Sequence of chain 2.B:
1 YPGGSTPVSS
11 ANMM

Sequence of chain 2.A:
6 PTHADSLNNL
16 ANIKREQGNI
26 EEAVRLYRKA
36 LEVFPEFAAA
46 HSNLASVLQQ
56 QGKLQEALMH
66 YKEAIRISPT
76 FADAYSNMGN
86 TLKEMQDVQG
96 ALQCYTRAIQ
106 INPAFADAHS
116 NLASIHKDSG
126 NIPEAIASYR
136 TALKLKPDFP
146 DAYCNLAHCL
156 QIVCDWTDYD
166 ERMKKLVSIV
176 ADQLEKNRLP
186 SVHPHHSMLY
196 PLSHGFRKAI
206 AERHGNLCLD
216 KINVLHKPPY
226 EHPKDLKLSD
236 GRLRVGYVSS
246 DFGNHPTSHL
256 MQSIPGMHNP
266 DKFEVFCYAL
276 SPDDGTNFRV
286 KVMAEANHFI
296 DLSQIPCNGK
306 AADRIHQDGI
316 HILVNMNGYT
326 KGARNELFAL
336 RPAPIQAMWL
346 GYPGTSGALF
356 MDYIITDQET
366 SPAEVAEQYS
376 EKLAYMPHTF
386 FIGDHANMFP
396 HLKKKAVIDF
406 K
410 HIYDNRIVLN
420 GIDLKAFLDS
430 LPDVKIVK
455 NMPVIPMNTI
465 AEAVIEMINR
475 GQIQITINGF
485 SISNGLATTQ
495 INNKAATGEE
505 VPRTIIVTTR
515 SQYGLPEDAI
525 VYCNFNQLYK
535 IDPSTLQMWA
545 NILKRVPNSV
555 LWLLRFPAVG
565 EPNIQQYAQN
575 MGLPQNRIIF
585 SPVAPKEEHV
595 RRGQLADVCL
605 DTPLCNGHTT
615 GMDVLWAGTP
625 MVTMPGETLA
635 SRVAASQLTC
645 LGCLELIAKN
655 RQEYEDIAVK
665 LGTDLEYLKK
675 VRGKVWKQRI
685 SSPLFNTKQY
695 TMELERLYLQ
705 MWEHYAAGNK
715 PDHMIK

Binding-site contacts:
Ligand atom O7 contacts residue SER9 of chain 2.B at 3.5 Å.
Ligand atom O3 contacts residue PRO348 of chain 2.A at 3.5 Å.
Ligand atom O7 contacts residue HIS190 of chain 2.A at 2.7 Å (h-bond).
Ligand atom C2 contacts residue SER9 of chain 2.B at 2.5 Å.
Ligand atom C8 contacts residue HIS612 of chain 2.A at 4.0 Å.
Ligand atom C3 contacts residue HIS612 of chain 2.A at 3.6 Å.
Ligand atom C1 contacts residue SER9 of chain 2.B at 1.4 Å.
Ligand atom C8 contacts residue UDP1 of chain 2.E at 3.4 Å.
Ligand atom O4 contacts residue LEU345 of chain 2.A at 2.8 Å (h-bond).
Ligand atom N2 contacts residue HIS612 of chain 2.A at 3.7 Å.
Ligand atom C4 contacts residue LEU345 of chain 2.A at 3.4 Å (hydrophobic).
Ligand atom O4 contacts residue LEU255 of chain 2.A at 3.9 Å.
Ligand atom O6 contacts residue THR252 of chain 2.A at 2.6 Å (h-bond).
Ligand atom N2 contacts residue UDP1 of chain 2.E at 3.0 Å (h-bond).
Ligand atom C1 contacts residue UDP1 of chain 2.E at 3.4 Å.
Ligand atom C8 contacts residue TYR533 of chain 2.A at 3.4 Å (hydrophobic).
Ligand atom C7 contacts residue SER9 of chain 2.B at 3.5 Å.
Ligand atom O5 contacts residue SER9 of chain 2.B at 2.0 Å (h-bond).
Ligand atom C7 contacts residue UDP1 of chain 2.E at 3.7 Å.
Ligand atom C7 contacts residue HIS612 of chain 2.A at 4.0 Å.
Ligand atom C3 contacts residue SER9 of chain 2.B at 3.8 Å.
Ligand atom O4 contacts residue PHE386 of chain 2.A at 3.3 Å.
Ligand atom C6 contacts residue LEU255 of chain 2.A at 3.7 Å (hydrophobic).
Ligand atom C3 contacts residue UDP1 of chain 2.E at 3.5 Å.
Ligand atom C7 contacts residue HIS190 of chain 2.A at 3.6 Å.
Ligand atom C5 contacts residue SER9 of chain 2.B at 3.4 Å.
Ligand atom C8 contacts residue MET193 of chain 2.A at 4.0 Å (hydrophobic).
Ligand atom C6 contacts residue THR252 of chain 2.A at 3.5 Å.
Ligand atom C8 contacts residue HIS190 of chain 2.A at 4.0 Å.
Ligand atom C2 contacts residue UDP1 of chain 2.E at 3.7 Å.
Ligand atom O5 contacts residue PRO251 of chain 2.A at 3.9 Å.
Ligand atom O7 contacts residue PRO348 of chain 2.A at 3.3 Å.
Ligand atom O6 contacts residue GLY346 of chain 2.A at 3.3 Å.
Ligand atom C8 contacts residue CYS609 of chain 2.A at 4.0 Å (hydrophobic).
Ligand atom C4 contacts residue SER9 of chain 2.B at 4.0 Å.
Ligand atom C7 contacts residue PRO348 of chain 2.A at 3.9 Å (hydrophobic).
Ligand atom C5 contacts residue THR613 of chain 2.A at 3.7 Å.
Ligand atom C4 contacts residue GLY346 of chain 2.A at 3.7 Å.
Ligand atom N2 contacts residue SER9 of chain 2.B at 3.2 Å (h-bond).
Ligand atom O3 contacts residue HIS612 of chain 2.A at 2.9 Å (h-bond).

The protein below binds the small molecule below.
Small molecule (SMILES): CC(=O)N[C@@H]1[C@@H](O)[C@H](O)[C@@H](CO)O[C@H]1O